Sequence of chain 1.O:
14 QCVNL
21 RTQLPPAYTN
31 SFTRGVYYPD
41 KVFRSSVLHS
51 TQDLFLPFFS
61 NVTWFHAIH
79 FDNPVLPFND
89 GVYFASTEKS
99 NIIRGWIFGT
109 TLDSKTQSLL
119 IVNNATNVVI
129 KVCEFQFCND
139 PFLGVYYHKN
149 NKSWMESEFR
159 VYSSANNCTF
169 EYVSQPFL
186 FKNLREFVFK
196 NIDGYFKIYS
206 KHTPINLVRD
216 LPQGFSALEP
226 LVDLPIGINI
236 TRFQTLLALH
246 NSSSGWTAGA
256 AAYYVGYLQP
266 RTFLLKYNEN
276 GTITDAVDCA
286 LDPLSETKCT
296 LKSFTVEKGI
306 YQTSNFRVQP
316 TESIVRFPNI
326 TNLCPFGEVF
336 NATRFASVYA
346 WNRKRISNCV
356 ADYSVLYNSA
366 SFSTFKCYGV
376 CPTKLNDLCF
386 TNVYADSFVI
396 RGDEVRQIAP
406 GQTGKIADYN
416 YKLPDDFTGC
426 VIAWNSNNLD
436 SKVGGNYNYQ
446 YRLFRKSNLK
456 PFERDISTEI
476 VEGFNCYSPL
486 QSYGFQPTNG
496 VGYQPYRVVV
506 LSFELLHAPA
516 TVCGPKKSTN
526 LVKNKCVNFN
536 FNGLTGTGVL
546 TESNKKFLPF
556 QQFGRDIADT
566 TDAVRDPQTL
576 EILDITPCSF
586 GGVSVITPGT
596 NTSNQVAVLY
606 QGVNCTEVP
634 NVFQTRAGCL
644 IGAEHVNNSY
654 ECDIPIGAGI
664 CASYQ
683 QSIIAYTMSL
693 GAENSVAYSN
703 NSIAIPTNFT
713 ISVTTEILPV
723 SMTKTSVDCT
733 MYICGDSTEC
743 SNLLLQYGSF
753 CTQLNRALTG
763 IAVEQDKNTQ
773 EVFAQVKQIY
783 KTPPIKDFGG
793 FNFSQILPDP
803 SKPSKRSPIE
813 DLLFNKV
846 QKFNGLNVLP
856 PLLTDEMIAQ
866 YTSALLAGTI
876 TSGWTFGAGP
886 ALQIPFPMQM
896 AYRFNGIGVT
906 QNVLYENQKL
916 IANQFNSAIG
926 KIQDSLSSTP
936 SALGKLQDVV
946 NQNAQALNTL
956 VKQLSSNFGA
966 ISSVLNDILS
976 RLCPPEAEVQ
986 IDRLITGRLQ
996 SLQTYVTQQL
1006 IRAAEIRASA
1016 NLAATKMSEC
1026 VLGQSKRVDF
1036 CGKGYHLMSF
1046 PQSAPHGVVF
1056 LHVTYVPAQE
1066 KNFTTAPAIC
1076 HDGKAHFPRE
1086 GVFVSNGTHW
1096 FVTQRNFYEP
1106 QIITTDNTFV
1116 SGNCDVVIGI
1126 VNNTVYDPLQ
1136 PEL

Binding-site contacts:
Ligand atom C3 contacts residue ASN234 of chain 1.O at 3.8 Å.
Ligand atom C7 contacts residue ASN234 of chain 1.O at 3.6 Å.
Ligand atom N2 contacts residue ASN234 of chain 1.O at 2.9 Å (h-bond).
Ligand atom C2 contacts residue ASN234 of chain 1.O at 2.5 Å.
Ligand atom O7 contacts residue ASN234 of chain 1.O at 3.9 Å.
Ligand atom C4 contacts residue ASN234 of chain 1.O at 4.3 Å.
Ligand atom O5 contacts residue ASN234 of chain 1.O at 2.4 Å (h-bond).
Ligand atom C1 contacts residue ASN234 of chain 1.O at 1.5 Å.
Ligand atom C5 contacts residue ASN234 of chain 1.O at 3.7 Å.

The small molecule below binds the protein below.
Small molecule (SMILES): CC(=O)N[C@@H]1[C@@H](O)[C@H](O)[C@@H](CO)O[C@H]1O